Sequence of chain 1.A:
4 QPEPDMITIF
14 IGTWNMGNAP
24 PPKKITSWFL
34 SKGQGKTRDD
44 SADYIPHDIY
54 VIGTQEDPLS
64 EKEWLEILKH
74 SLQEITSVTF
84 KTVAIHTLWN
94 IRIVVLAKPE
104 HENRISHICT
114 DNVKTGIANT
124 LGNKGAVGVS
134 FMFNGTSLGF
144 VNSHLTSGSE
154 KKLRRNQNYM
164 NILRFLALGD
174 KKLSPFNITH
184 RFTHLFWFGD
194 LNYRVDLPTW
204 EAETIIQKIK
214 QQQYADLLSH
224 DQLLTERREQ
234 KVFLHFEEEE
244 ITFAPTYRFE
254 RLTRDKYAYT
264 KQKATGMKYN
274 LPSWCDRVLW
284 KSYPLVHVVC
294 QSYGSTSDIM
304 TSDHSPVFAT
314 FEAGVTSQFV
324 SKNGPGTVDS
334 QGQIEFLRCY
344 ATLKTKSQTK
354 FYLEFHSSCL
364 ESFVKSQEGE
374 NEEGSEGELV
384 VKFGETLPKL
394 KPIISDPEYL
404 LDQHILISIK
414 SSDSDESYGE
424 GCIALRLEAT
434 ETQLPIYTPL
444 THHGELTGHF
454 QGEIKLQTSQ

Binding-site contacts:
Ligand atom C4 contacts residue ILE108 of chain 1.A at 3.2 Å (hydrophobic).
Ligand atom C7 contacts residue ILE111 of chain 1.A at 3.9 Å (hydrophobic).
Ligand atom C5 contacts residue ILE111 of chain 1.A at 3.5 Å (hydrophobic).
Ligand atom C1 contacts residue GLU105 of chain 1.A at 4.4 Å.
Ligand atom C contacts residue ASN106 of chain 1.A at 3.8 Å.
Ligand atom C11 contacts residue ILE108 of chain 1.A at 4.0 Å (hydrophobic).
Ligand atom C5 contacts residue GLU105 of chain 1.A at 4.3 Å.
Ligand atom N1 contacts residue ILE108 of chain 1.A at 4.2 Å.
Ligand atom C9 contacts residue GLU105 of chain 1.A at 4.2 Å.
Ligand atom N2 contacts residue ILE108 of chain 1.A at 4.2 Å.
Ligand atom C9 contacts residue VAL86 of chain 1.A at 4.3 Å (hydrophobic).
Ligand atom C10 contacts residue GLU105 of chain 1.A at 3.8 Å.
Ligand atom C5 contacts residue ILE108 of chain 1.A at 4.1 Å (hydrophobic).
Ligand atom N2 contacts residue GLU105 of chain 1.A at 3.5 Å.
Ligand atom C8 contacts residue ILE111 of chain 1.A at 4.4 Å (hydrophobic).
Ligand atom C10 contacts residue VAL86 of chain 1.A at 3.9 Å (hydrophobic).
Ligand atom C9 contacts residue THR85 of chain 1.A at 4.4 Å.
Ligand atom C7 contacts residue VAL86 of chain 1.A at 4.1 Å (hydrophobic).
Ligand atom C8 contacts residue THR85 of chain 1.A at 3.3 Å.
Ligand atom C4 contacts residue ILE111 of chain 1.A at 3.9 Å (hydrophobic).
Ligand atom C4 contacts residue GLU105 of chain 1.A at 4.3 Å.
Ligand atom C contacts residue GLU105 of chain 1.A at 3.1 Å.
Ligand atom N2 contacts residue LYS84 of chain 1.A at 3.5 Å.
Ligand atom C11 contacts residue GLU105 of chain 1.A at 3.5 Å.
Ligand atom N2 contacts residue ALA100 of chain 1.A at 4.1 Å.
Ligand atom C7 contacts residue THR85 of chain 1.A at 3.8 Å.
Ligand atom N2 contacts residue VAL86 of chain 1.A at 3.8 Å.
Ligand atom C contacts residue ILE108 of chain 1.A at 4.1 Å (hydrophobic).
Ligand atom C10 contacts residue LYS84 of chain 1.A at 4.1 Å.
Ligand atom C6 contacts residue ILE111 of chain 1.A at 3.4 Å (hydrophobic).
Ligand atom C8 contacts residue VAL86 of chain 1.A at 3.8 Å (hydrophobic).
Ligand atom C9 contacts residue ILE111 of chain 1.A at 4.5 Å (hydrophobic).
Ligand atom C11 contacts residue ILE111 of chain 1.A at 4.1 Å (hydrophobic).

This small molecule binds to this protein.
Small molecule (SMILES): Cc1nccn1Cc1cccc(C#N)c1